Sequence of chain 1.B:
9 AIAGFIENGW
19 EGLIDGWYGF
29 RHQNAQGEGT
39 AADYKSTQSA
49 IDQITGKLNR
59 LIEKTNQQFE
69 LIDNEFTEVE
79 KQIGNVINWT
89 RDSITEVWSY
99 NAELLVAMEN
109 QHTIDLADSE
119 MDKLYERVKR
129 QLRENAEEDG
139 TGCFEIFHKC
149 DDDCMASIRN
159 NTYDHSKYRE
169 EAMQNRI

The small molecule below binds the protein below.
Small molecule (SMILES): CC(=O)N[C@@H]1[C@@H](O)[C@H](O)[C@@H](CO)O[C@H]1O

Binding-site contacts:
Ligand atom N2 contacts residue ASN158 of chain 1.B at 2.8 Å (h-bond).
Ligand atom C4 contacts residue ASN158 of chain 1.B at 4.2 Å.
Ligand atom C5 contacts residue ASN158 of chain 1.B at 3.7 Å.
Ligand atom C5 contacts residue ALA154 of chain 1.B at 4.1 Å (hydrophobic).
Ligand atom C7 contacts residue THR160 of chain 1.B at 4.3 Å.
Ligand atom O6 contacts residue ALA154 of chain 1.B at 3.7 Å.
Ligand atom C6 contacts residue ASN158 of chain 1.B at 4.5 Å.
Ligand atom O6 contacts residue ARG157 of chain 1.B at 3.5 Å (salt-bridge).
Ligand atom C7 contacts residue ASN158 of chain 1.B at 3.2 Å.
Ligand atom O7 contacts residue THR160 of chain 1.B at 4.3 Å.
Ligand atom O5 contacts residue ALA154 of chain 1.B at 3.7 Å.
Ligand atom C6 contacts residue ARG157 of chain 1.B at 3.9 Å.
Ligand atom C2 contacts residue ASN158 of chain 1.B at 2.4 Å.
Ligand atom C1 contacts residue ASN158 of chain 1.B at 1.4 Å.
Ligand atom C8 contacts residue ASN158 of chain 1.B at 4.3 Å.
Ligand atom C1 contacts residue ALA154 of chain 1.B at 3.6 Å (hydrophobic).
Ligand atom O5 contacts residue ASN158 of chain 1.B at 2.4 Å (h-bond).
Ligand atom C8 contacts residue THR160 of chain 1.B at 3.9 Å.
Ligand atom C6 contacts residue ALA154 of chain 1.B at 4.5 Å (hydrophobic).
Ligand atom C3 contacts residue ASN158 of chain 1.B at 3.8 Å.
Ligand atom O7 contacts residue ASN158 of chain 1.B at 3.2 Å (h-bond).